Binding-site contacts:
Ligand atom C0 contacts residue GLY135 of chain 1.A at 3.7 Å.
Ligand atom O2 contacts residue ILE224 of chain 1.A at 3.5 Å.
Ligand atom C12 contacts residue ALA225 of chain 1.A at 3.5 Å (hydrophobic).
Ligand atom N contacts residue GLU192 of chain 1.A at 2.8 Å (salt-bridge).
Ligand atom C contacts residue ZN1 of chain 1.C at 2.9 Å.
Ligand atom C12 contacts residue ASN175 of chain 1.A at 3.4 Å.
Ligand atom N2 contacts residue GLY132 of chain 1.A at 2.7 Å (h-bond).
Ligand atom C7 contacts residue MET131 of chain 1.A at 3.2 Å (hydrophobic).
Ligand atom N1 contacts residue PRO223 of chain 1.A at 3.4 Å (h-bond).
Ligand atom O4 contacts residue HIS195 of chain 1.A at 3.2 Å (h-bond).
Ligand atom C5 contacts residue GLY132 of chain 1.A at 3.3 Å.
Ligand atom CB contacts residue GLU192 of chain 1.A at 3.5 Å.
Ligand atom O contacts residue HIS201 of chain 1.A at 2.8 Å (h-bond).
Ligand atom CA contacts residue PRO223 of chain 1.A at 3.7 Å (hydrophobic).
Ligand atom C9 contacts residue PRO223 of chain 1.A at 3.5 Å (hydrophobic).
Ligand atom O3 contacts residue GLY132 of chain 1.A at 3.3 Å.
Ligand atom C2 contacts residue TYR222 of chain 1.A at 3.5 Å (hydrophobic).
Ligand atom O3 contacts residue ASN175 of chain 1.A at 3.4 Å (h-bond).
Ligand atom N contacts residue HIS191 of chain 1.A at 3.7 Å.
Ligand atom O2 contacts residue ALA225 of chain 1.A at 2.8 Å (h-bond).
Ligand atom C10 contacts residue ALA225 of chain 1.A at 3.6 Å (hydrophobic).
Ligand atom C8 contacts residue THR133 of chain 1.A at 3.6 Å.
Ligand atom N contacts residue ZN1 of chain 1.C at 2.9 Å.
Ligand atom C2 contacts residue ALA225 of chain 1.A at 3.7 Å (hydrophobic).
Ligand atom O1 contacts residue THR133 of chain 1.A at 3.2 Å.
Ligand atom O1 contacts residue LEU134 of chain 1.A at 2.8 Å (h-bond).
Ligand atom O4 contacts residue ZN1 of chain 1.C at 2.2 Å.
Ligand atom N4 contacts residue TYR176 of chain 1.A at 3.4 Å (h-bond).
Ligand atom O4 contacts residue GLU192 of chain 1.A at 2.5 Å (salt-bridge).
Ligand atom O3 contacts residue TYR176 of chain 1.A at 3.0 Å.
Ligand atom C9 contacts residue ILE224 of chain 1.A at 3.6 Å (hydrophobic).
Ligand atom C2 contacts residue HIS191 of chain 1.A at 3.6 Å.
Ligand atom O1 contacts residue GLY132 of chain 1.A at 3.6 Å (h-bond).
Ligand atom O contacts residue ZN1 of chain 1.C at 2.0 Å.
Ligand atom C11 contacts residue ALA225 of chain 1.A at 3.6 Å (hydrophobic).
Ligand atom C14 contacts residue TYR176 of chain 1.A at 3.7 Å (hydrophobic).
Ligand atom C contacts residue HIS191 of chain 1.A at 3.6 Å.
Ligand atom O contacts residue HIS191 of chain 1.A at 3.0 Å (h-bond).
Ligand atom N contacts residue GLY135 of chain 1.A at 3.0 Å (h-bond).
Ligand atom O4 contacts residue HIS191 of chain 1.A at 3.2 Å (h-bond).

This protein binds this small molecule.
Small molecule (SMILES): CC(C)C[C@H](CC(=O)NO)C(=O)N[C@H](C(=O)NC(C)C(=O)NCCN)C(C)(C)C

Sequence of chain 1.A:
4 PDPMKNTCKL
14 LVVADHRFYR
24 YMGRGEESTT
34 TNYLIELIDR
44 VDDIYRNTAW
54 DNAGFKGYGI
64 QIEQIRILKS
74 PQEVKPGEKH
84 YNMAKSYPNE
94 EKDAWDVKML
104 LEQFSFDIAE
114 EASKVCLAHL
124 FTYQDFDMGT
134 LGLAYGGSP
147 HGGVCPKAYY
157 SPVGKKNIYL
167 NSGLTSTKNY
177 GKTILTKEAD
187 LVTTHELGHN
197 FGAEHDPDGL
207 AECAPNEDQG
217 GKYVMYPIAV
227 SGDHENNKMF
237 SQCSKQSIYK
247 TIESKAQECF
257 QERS